Sequence of chain 1.A:
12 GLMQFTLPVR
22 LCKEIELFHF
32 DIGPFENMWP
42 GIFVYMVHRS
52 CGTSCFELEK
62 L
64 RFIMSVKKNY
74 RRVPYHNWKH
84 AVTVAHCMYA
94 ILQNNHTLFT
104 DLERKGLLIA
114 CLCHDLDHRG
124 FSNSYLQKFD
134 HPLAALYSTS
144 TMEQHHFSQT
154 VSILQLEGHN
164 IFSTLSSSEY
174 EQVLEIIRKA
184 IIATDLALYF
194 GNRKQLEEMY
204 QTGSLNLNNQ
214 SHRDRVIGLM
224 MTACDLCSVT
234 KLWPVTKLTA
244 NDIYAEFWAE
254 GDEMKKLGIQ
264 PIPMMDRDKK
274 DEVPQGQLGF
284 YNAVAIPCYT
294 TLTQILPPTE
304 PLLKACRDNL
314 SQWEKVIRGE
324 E

A protein and the small-molecule ligand that binds it are described below.
Small molecule (SMILES): Cn1ncc(C(=O)N2CCC2)c1C(=O)Nc1cc2nc(N3CCOCC3)nn2cn1

Binding-site contacts:
Ligand atom C27 contacts residue PRO266 of chain 1.A at 3.9 Å (hydrophobic).
Ligand atom N7 contacts residue MET267 of chain 1.A at 3.6 Å.
Ligand atom N17 contacts residue ILE246 of chain 1.A at 3.6 Å.
Ligand atom C13 contacts residue PHE283 of chain 1.A at 3.5 Å (hydrophobic).
Ligand atom N9 contacts residue GLY279 of chain 1.A at 3.7 Å.
Ligand atom N18 contacts residue ILE246 of chain 1.A at 3.5 Å.
Ligand atom N1 contacts residue PHE283 of chain 1.A at 3.3 Å.
Ligand atom C19 contacts residue PHE250 of chain 1.A at 3.9 Å (hydrophobic).
Ligand atom C3 contacts residue TYR247 of chain 1.A at 3.1 Å (hydrophobic).
Ligand atom C21 contacts residue GLN280 of chain 1.A at 3.8 Å.
Ligand atom C5 contacts residue MET267 of chain 1.A at 3.5 Å (hydrophobic).
Ligand atom C29 contacts residue PRO266 of chain 1.A at 3.6 Å (hydrophobic).
Ligand atom C26 contacts residue GLY279 of chain 1.A at 3.9 Å.
Ligand atom C21 contacts residue ILE246 of chain 1.A at 3.7 Å (hydrophobic).
Ligand atom C8 contacts residue MET267 of chain 1.A at 3.8 Å (hydrophobic).
Ligand atom C29 contacts residue GLU275 of chain 1.A at 3.8 Å.
Ligand atom N10 contacts residue GLY279 of chain 1.A at 3.5 Å.
Ligand atom C2 contacts residue MET267 of chain 1.A at 3.5 Å (hydrophobic).
Ligand atom N6 contacts residue MET267 of chain 1.A at 3.4 Å.
Ligand atom C8 contacts residue GLY279 of chain 1.A at 3.5 Å.
Ligand atom C5 contacts residue TYR247 of chain 1.A at 3.1 Å (hydrophobic).
Ligand atom C3 contacts residue GLN280 of chain 1.A at 3.6 Å.
Ligand atom N11 contacts residue PHE283 of chain 1.A at 3.1 Å.
Ligand atom C16 contacts residue PHE283 of chain 1.A at 3.8 Å (hydrophobic).
Ligand atom C4 contacts residue PHE283 of chain 1.A at 3.6 Å (hydrophobic).
Ligand atom N18 contacts residue PHE283 of chain 1.A at 3.7 Å.
Ligand atom C27 contacts residue LYS272 of chain 1.A at 3.7 Å.
Ligand atom N1 contacts residue MET267 of chain 1.A at 3.8 Å.
Ligand atom C21 contacts residue VAL232 of chain 1.A at 3.8 Å (hydrophobic).
Ligand atom N9 contacts residue MET267 of chain 1.A at 3.9 Å.
Ligand atom O20 contacts residue PHE283 of chain 1.A at 3.5 Å.
Ligand atom O20 contacts residue PHE250 of chain 1.A at 3.8 Å.
Ligand atom O28 contacts residue GLU275 of chain 1.A at 3.1 Å.
Ligand atom C24 contacts residue HIS79 of chain 1.A at 3.8 Å.
Ligand atom O14 contacts residue GLN280 of chain 1.A at 2.9 Å (h-bond).
Ligand atom N9 contacts residue TYR247 of chain 1.A at 2.6 Å (h-bond).
Ligand atom C30 contacts residue GLY279 of chain 1.A at 3.6 Å.
Ligand atom C15 contacts residue PHE283 of chain 1.A at 3.6 Å (hydrophobic).
Ligand atom N10 contacts residue MET267 of chain 1.A at 3.8 Å.
Ligand atom C5 contacts residue GLY279 of chain 1.A at 3.9 Å.